A protein and the small-molecule ligand that binds it are described below.
Small molecule (SMILES): CSCC[C@H](N)C(=O)N[C@@H](Cc1ccc(O)cc1)C(=O)N[C@@H](CC1=CN=C2CC=CC=C12)C(=O)N[C@@H](Cc1ccc(O)cc1)C(=O)N1CCC[C@H]1C(=O)N[C@@H](Cc1ccc(O)cc1)C(=O)N[C@@H](C)C(=O)N[C@@H](CO)C(=O)NCC(=O)N[C@@H](CO)C(=O)O

Binding-site contacts:
Ligand atom CG contacts residue LYS200 of chain 2.B at 4.3 Å.
Ligand atom CZ contacts residue HIS205 of chain 2.B at 4.3 Å.
Ligand atom OXT contacts residue LYS46 of chain 2.B at 2.7 Å (salt-bridge).
Ligand atom OH contacts residue HIS205 of chain 2.B at 3.2 Å (h-bond).
Ligand atom CD contacts residue ASN44 of chain 2.B at 3.1 Å.
Ligand atom O contacts residue SER204 of chain 2.B at 2.7 Å (h-bond).
Ligand atom CB contacts residue ASN44 of chain 2.B at 3.3 Å.
Ligand atom C contacts residue SER204 of chain 2.B at 3.8 Å.
Ligand atom CD1 contacts residue LYS200 of chain 2.B at 4.0 Å.
Ligand atom O contacts residue SER204 of chain 2.B at 3.9 Å.
Ligand atom CE1 contacts residue LYS200 of chain 2.B at 4.3 Å.
Ligand atom N contacts residue ASN44 of chain 2.B at 3.3 Å (h-bond).
Ligand atom CA contacts residue MET42 of chain 2.B at 4.2 Å (hydrophobic).
Ligand atom C contacts residue ASN44 of chain 2.B at 4.2 Å.
Ligand atom CA contacts residue GLN43 of chain 2.B at 4.0 Å.
Ligand atom N contacts residue SER204 of chain 2.B at 2.9 Å (h-bond).
Ligand atom CA contacts residue SER204 of chain 2.B at 2.7 Å.
Ligand atom CB contacts residue MET42 of chain 2.B at 3.3 Å (hydrophobic).
Ligand atom CG contacts residue PRO206 of chain 2.B at 3.3 Å (hydrophobic).
Ligand atom CB contacts residue ASN41 of chain 2.B at 3.3 Å.
Ligand atom CD contacts residue SER204 of chain 2.B at 3.7 Å.
Ligand atom CA contacts residue ASN44 of chain 2.B at 4.1 Å.
Ligand atom C contacts residue ASN44 of chain 2.B at 3.1 Å.
Ligand atom N contacts residue MET42 of chain 2.B at 4.2 Å.
Ligand atom N contacts residue ASN44 of chain 2.B at 4.2 Å.
Ligand atom CB contacts residue PRO206 of chain 2.B at 4.2 Å (hydrophobic).
Ligand atom C contacts residue LYS46 of chain 2.B at 3.9 Å.
Ligand atom O contacts residue ASN44 of chain 2.B at 3.0 Å (h-bond).
Ligand atom CG contacts residue ASN44 of chain 2.B at 4.2 Å.
Ligand atom CG contacts residue SER204 of chain 2.B at 3.1 Å.
Ligand atom OG contacts residue LYS46 of chain 2.B at 4.3 Å.
Ligand atom O contacts residue ASN44 of chain 2.B at 3.0 Å (h-bond).
Ligand atom CG contacts residue MET42 of chain 2.B at 4.1 Å (hydrophobic).
Ligand atom O contacts residue MET42 of chain 2.B at 4.1 Å.
Ligand atom CB contacts residue SER204 of chain 2.B at 3.2 Å.
Ligand atom CA contacts residue SER204 of chain 2.B at 4.2 Å.
Ligand atom C contacts residue SER204 of chain 2.B at 3.0 Å.
Ligand atom CD contacts residue MET42 of chain 2.B at 4.2 Å (hydrophobic).
Ligand atom CA contacts residue ASN44 of chain 2.B at 3.2 Å.
Ligand atom O contacts residue GLN43 of chain 2.B at 3.3 Å.

Sequence of chain 2.B:
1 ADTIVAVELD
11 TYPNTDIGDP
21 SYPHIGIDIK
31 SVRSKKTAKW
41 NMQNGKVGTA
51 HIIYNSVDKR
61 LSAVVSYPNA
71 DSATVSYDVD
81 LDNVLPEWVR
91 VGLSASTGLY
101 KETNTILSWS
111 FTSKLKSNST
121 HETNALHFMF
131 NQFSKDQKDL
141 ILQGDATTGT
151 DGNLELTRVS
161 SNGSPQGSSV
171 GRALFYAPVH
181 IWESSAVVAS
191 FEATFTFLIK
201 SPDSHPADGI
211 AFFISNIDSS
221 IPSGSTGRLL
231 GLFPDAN